Sequence of chain 1.C:
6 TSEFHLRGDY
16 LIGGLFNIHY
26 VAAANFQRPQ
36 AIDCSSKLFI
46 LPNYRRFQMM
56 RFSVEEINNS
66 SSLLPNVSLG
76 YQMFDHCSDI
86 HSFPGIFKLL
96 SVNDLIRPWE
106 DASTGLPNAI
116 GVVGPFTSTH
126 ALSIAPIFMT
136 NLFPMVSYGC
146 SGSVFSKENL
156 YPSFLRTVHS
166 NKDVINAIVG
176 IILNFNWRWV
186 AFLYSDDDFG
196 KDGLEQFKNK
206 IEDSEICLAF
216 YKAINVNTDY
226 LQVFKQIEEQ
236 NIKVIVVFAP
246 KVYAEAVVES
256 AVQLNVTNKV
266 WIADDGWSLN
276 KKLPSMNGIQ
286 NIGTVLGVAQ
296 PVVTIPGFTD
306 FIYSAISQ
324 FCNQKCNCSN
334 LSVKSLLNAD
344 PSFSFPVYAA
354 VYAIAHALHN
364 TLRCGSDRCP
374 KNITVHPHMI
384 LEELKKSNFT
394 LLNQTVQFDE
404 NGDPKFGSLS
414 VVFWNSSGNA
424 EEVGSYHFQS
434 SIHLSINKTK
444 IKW

The protein below binds the small molecule below.
Small molecule (SMILES): CC(=O)N[C@H]1[C@H](O[C@H]2[C@H](O)[C@@H](NC(C)=O)CO[C@@H]2CO)O[C@H](CO)[C@@H](O)[C@@H]1O

Binding-site contacts:
Ligand atom O7 contacts residue ARG33 of chain 1.C at 3.3 Å (salt-bridge).
Ligand atom C7 contacts residue ARG33 of chain 1.C at 3.7 Å.
Ligand atom C5 contacts residue ASP117 of chain 1.D at 4.3 Å.
Ligand atom C3 contacts residue ASN114 of chain 1.D at 3.8 Å.
Ligand atom C6 contacts residue THR116 of chain 1.D at 3.7 Å.
Ligand atom O5 contacts residue ASP117 of chain 1.D at 4.2 Å.
Ligand atom O7 contacts residue TRP400 of chain 1.D at 3.8 Å.
Ligand atom O7 contacts residue GLN35 of chain 1.C at 3.6 Å.
Ligand atom C7 contacts residue ASN114 of chain 1.D at 3.4 Å.
Ligand atom C5 contacts residue THR116 of chain 1.D at 3.7 Å.
Ligand atom O5 contacts residue THR116 of chain 1.D at 3.6 Å.
Ligand atom C2 contacts residue ASN114 of chain 1.D at 2.5 Å.
Ligand atom N2 contacts residue GLN35 of chain 1.C at 3.0 Å (h-bond).
Ligand atom C1 contacts residue THR116 of chain 1.D at 3.8 Å.
Ligand atom C7 contacts residue GLN35 of chain 1.C at 3.6 Å.
Ligand atom C1 contacts residue ASN114 of chain 1.D at 1.4 Å.
Ligand atom C8 contacts residue ARG33 of chain 1.C at 3.2 Å.
Ligand atom O6 contacts residue ASP117 of chain 1.D at 2.5 Å (salt-bridge).
Ligand atom O5 contacts residue ASN114 of chain 1.D at 2.4 Å (h-bond).
Ligand atom C7 contacts residue THR116 of chain 1.D at 4.3 Å.
Ligand atom C6 contacts residue ASP117 of chain 1.D at 3.1 Å.
Ligand atom C4 contacts residue ASN114 of chain 1.D at 4.2 Å.
Ligand atom C5 contacts residue ASN114 of chain 1.D at 3.7 Å.
Ligand atom C8 contacts residue ASN114 of chain 1.D at 3.3 Å.
Ligand atom O7 contacts residue ASN114 of chain 1.D at 4.3 Å.
Ligand atom C1 contacts residue GLN35 of chain 1.C at 3.6 Å.
Ligand atom C2 contacts residue GLN35 of chain 1.C at 3.8 Å.
Ligand atom O7 contacts residue THR116 of chain 1.D at 3.7 Å.
Ligand atom N2 contacts residue ASN114 of chain 1.D at 3.0 Å (h-bond).

Sequence of chain 1.D:
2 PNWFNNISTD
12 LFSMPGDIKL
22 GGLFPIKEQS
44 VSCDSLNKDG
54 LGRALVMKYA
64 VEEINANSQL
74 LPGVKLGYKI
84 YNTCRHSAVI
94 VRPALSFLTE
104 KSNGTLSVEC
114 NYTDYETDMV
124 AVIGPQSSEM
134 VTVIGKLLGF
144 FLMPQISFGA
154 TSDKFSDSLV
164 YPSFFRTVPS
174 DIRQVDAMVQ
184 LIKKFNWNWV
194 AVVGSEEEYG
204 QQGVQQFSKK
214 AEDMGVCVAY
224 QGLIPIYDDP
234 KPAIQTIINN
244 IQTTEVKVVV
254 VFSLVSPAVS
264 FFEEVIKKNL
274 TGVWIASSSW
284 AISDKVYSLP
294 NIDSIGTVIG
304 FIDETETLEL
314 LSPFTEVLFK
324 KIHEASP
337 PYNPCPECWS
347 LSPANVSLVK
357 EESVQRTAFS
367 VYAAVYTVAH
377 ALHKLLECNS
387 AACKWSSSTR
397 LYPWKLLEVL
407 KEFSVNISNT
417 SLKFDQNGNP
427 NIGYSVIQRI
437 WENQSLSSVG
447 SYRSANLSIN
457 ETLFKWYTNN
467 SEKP